A protein and the small-molecule ligand that binds it are described below.
Small molecule (SMILES): CC(=O)N[C@@H]1[C@@H](O)[C@H](O)[C@@H](CO)O[C@H]1O

Sequence of chain 1.L:
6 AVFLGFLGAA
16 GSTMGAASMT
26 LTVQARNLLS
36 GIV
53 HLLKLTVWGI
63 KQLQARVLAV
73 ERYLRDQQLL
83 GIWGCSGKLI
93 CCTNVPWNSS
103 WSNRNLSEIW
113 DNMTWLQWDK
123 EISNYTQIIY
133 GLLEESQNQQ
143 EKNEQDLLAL

Binding-site contacts:
Ligand atom O6 contacts residue ARG106 of chain 1.L at 3.0 Å (salt-bridge).
Ligand atom C1 contacts residue GLU110 of chain 1.L at 3.7 Å.
Ligand atom C6 contacts residue GLU123 of chain 1.L at 3.3 Å.
Ligand atom C6 contacts residue MET115 of chain 1.L at 3.4 Å (hydrophobic).
Ligand atom C6 contacts residue ARG106 of chain 1.L at 3.6 Å.
Ligand atom C5 contacts residue ARG106 of chain 1.L at 4.4 Å.
Ligand atom O4 contacts residue ARG106 of chain 1.L at 3.6 Å.
Ligand atom O6 contacts residue GLU123 of chain 1.L at 2.6 Å (salt-bridge).
Ligand atom C1 contacts residue ASN114 of chain 1.L at 1.4 Å.
Ligand atom C4 contacts residue GLU110 of chain 1.L at 4.3 Å.
Ligand atom C5 contacts residue MET115 of chain 1.L at 4.1 Å (hydrophobic).
Ligand atom O3 contacts residue GLU110 of chain 1.L at 4.4 Å.
Ligand atom C5 contacts residue ASN114 of chain 1.L at 3.7 Å.
Ligand atom C2 contacts residue GLU110 of chain 1.L at 4.0 Å.
Ligand atom C1 contacts residue MET115 of chain 1.L at 4.0 Å (hydrophobic).
Ligand atom C7 contacts residue ASN114 of chain 1.L at 3.3 Å.
Ligand atom C7 contacts residue GLU110 of chain 1.L at 4.3 Å.
Ligand atom O5 contacts residue ASN114 of chain 1.L at 2.3 Å (h-bond).
Ligand atom C4 contacts residue ARG106 of chain 1.L at 3.6 Å.
Ligand atom C4 contacts residue ASN114 of chain 1.L at 4.1 Å.
Ligand atom O7 contacts residue GLU110 of chain 1.L at 3.3 Å.
Ligand atom C2 contacts residue ASN114 of chain 1.L at 2.5 Å.
Ligand atom O7 contacts residue ASN114 of chain 1.L at 3.0 Å (h-bond).
Ligand atom C3 contacts residue ASN114 of chain 1.L at 3.8 Å.
Ligand atom O5 contacts residue GLU110 of chain 1.L at 3.6 Å (salt-bridge).
Ligand atom O6 contacts residue MET115 of chain 1.L at 4.4 Å.
Ligand atom C8 contacts residue ASN114 of chain 1.L at 4.2 Å.
Ligand atom N2 contacts residue ASN114 of chain 1.L at 3.1 Å (h-bond).
Ligand atom O5 contacts residue MET115 of chain 1.L at 3.1 Å.